Binding-site contacts:
Ligand atom BR contacts residue GLU77 of chain 1.C at 3.8 Å.
Ligand atom BR contacts residue PRO85 of chain 1.C at 4.2 Å.
Ligand atom BR contacts residue PHE78 of chain 1.C at 3.0 Å.
Ligand atom BR contacts residue VAL81 of chain 1.C at 3.9 Å.

A protein and the small-molecule ligand that binds it are described below.
Small molecule (SMILES): NCCCBr

Sequence of chain 1.C:
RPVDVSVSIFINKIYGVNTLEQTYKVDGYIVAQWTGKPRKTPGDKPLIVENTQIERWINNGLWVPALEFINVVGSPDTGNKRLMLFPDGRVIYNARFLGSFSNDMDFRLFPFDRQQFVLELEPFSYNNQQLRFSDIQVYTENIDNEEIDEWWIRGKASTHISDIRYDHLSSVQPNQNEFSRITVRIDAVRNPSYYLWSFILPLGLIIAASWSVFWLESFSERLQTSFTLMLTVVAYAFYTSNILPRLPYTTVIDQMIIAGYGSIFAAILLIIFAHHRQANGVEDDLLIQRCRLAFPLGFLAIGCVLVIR